Binding-site contacts:
Ligand atom C contacts residue ALA598 of chain 1.A at 3.9 Å (hydrophobic).
Ligand atom O contacts residue LEU184 of chain 1.A at 3.8 Å.
Ligand atom C6 contacts residue MET191 of chain 1.A at 3.9 Å (hydrophobic).
Ligand atom C13 contacts residue LEU595 of chain 1.A at 4.0 Å (hydrophobic).
Ligand atom C6 contacts residue ALA188 of chain 1.A at 4.0 Å (hydrophobic).
Ligand atom O2 contacts residue ARG296 of chain 1.A at 3.6 Å (salt-bridge).
Ligand atom N contacts residue ILE419 of chain 1.A at 4.0 Å.
Ligand atom C6 contacts residue LEU184 of chain 1.A at 3.6 Å (hydrophobic).
Ligand atom S1 contacts residue ARG195 of chain 1.A at 2.8 Å (salt-bridge).
Ligand atom O1 contacts residue ALA188 of chain 1.A at 3.1 Å (h-bond).
Ligand atom N2 contacts residue ARG591 of chain 1.A at 3.9 Å.
Ligand atom O contacts residue GLY187 of chain 1.A at 3.3 Å.
Ligand atom O1 contacts residue LEU184 of chain 1.A at 2.4 Å (h-bond).
Ligand atom O1 contacts residue GLY187 of chain 1.A at 3.8 Å.
Ligand atom C contacts residue LEU184 of chain 1.A at 3.7 Å (hydrophobic).
Ligand atom O contacts residue ALA188 of chain 1.A at 3.9 Å.
Ligand atom C1 contacts residue ALA598 of chain 1.A at 3.8 Å (hydrophobic).
Ligand atom S1 contacts residue ARG591 of chain 1.A at 3.7 Å.
Ligand atom C contacts residue HIS602 of chain 1.A at 3.7 Å.
Ligand atom C contacts residue THR183 of chain 1.A at 3.4 Å.
Ligand atom C14 contacts residue ARG591 of chain 1.A at 3.3 Å.
Ligand atom C12 contacts residue LEU595 of chain 1.A at 3.9 Å (hydrophobic).
Ligand atom O2 contacts residue LYS422 of chain 1.A at 3.6 Å.
Ligand atom N1 contacts residue ARG591 of chain 1.A at 3.3 Å (salt-bridge).
Ligand atom C2 contacts residue ALA598 of chain 1.A at 3.6 Å (hydrophobic).
Ligand atom C3 contacts residue ILE599 of chain 1.A at 3.6 Å (hydrophobic).
Ligand atom C4 contacts residue ILE419 of chain 1.A at 3.6 Å (hydrophobic).
Ligand atom C contacts residue GLY187 of chain 1.A at 3.8 Å.
Ligand atom C2 contacts residue ILE599 of chain 1.A at 3.8 Å (hydrophobic).
Ligand atom O3 contacts residue ARG195 of chain 1.A at 2.9 Å (salt-bridge).
Ligand atom O contacts residue ALA598 of chain 1.A at 3.6 Å.
Ligand atom C3 contacts residue ILE419 of chain 1.A at 3.9 Å (hydrophobic).
Ligand atom S contacts residue ARG591 of chain 1.A at 3.9 Å.
Ligand atom C13 contacts residue MET191 of chain 1.A at 3.7 Å (hydrophobic).
Ligand atom C3 contacts residue ACD1 of chain 1.I at 3.7 Å.
Ligand atom O2 contacts residue ARG591 of chain 1.A at 4.0 Å.
Ligand atom O3 contacts residue ARG591 of chain 1.A at 3.3 Å (salt-bridge).
Ligand atom C9 contacts residue ILE419 of chain 1.A at 4.1 Å (hydrophobic).
Ligand atom C4 contacts residue LEU595 of chain 1.A at 3.8 Å (hydrophobic).
Ligand atom C3 contacts residue LEU595 of chain 1.A at 3.6 Å (hydrophobic).

This protein binds this small molecule.
Small molecule (SMILES): COc1cccc(CNc2ccc(S(=O)(=O)Nc3nc4ccccc4s3)cc2)c1O

Sequence of chain 1.A:
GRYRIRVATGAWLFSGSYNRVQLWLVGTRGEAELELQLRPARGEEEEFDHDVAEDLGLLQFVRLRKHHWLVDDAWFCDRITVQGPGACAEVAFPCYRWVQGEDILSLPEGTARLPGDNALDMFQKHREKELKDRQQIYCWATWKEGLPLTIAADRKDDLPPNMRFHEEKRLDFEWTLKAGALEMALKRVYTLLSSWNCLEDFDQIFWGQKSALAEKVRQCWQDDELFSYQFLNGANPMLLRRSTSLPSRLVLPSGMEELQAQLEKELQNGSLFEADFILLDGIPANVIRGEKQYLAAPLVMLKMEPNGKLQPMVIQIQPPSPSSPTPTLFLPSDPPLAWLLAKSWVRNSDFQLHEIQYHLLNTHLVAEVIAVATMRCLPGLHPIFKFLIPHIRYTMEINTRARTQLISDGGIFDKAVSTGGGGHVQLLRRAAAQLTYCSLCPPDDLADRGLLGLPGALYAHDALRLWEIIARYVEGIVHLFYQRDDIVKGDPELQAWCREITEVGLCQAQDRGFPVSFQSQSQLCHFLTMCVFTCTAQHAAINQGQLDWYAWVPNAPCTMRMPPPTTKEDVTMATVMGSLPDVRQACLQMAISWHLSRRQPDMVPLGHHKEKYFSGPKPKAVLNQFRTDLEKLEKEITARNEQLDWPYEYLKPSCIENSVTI